Sequence of chain 1.D:
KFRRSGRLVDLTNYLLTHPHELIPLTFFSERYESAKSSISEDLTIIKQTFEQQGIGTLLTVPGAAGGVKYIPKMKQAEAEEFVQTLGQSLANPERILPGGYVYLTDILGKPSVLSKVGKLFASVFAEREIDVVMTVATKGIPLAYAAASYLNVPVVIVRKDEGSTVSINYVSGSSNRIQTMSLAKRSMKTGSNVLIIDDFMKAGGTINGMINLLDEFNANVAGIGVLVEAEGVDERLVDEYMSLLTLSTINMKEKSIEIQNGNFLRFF

A protein and the small-molecule ligand that binds it are described below.
Small molecule (SMILES): O=P(O)(O)OC[C@H]1C[C@H](O[P](=O)(O)OP(=O)(O)O)[C@H](O)[C@@H]1O

Sequence of chain 1.C:
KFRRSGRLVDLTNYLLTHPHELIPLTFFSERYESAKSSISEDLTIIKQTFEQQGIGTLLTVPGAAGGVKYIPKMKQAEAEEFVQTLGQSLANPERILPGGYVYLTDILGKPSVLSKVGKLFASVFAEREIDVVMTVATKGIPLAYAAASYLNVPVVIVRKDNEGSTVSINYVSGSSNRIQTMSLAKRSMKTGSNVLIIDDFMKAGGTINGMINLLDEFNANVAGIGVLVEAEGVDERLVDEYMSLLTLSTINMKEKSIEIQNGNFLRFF

Binding-site contacts:
Ligand atom O2 contacts residue PHE205 of chain 1.D at 3.0 Å (h-bond).
Ligand atom OP contacts residue SER177 of chain 1.D at 2.9 Å (h-bond).
Ligand atom O3 contacts residue ASP203 of chain 1.D at 3.0 Å (salt-bridge).
Ligand atom PB contacts residue THR139 of chain 1.D at 3.6 Å.
Ligand atom O1B contacts residue THR139 of chain 1.D at 2.4 Å (h-bond).
Ligand atom O1B contacts residue ALA138 of chain 1.D at 3.0 Å (h-bond).
Ligand atom O1A contacts residue ASP204 of chain 1.D at 2.7 Å (salt-bridge).
Ligand atom O2P contacts residue ALA208 of chain 1.D at 3.8 Å.
Ligand atom O3P contacts residue GLY209 of chain 1.D at 3.7 Å.
Ligand atom O2 contacts residue ASP204 of chain 1.D at 2.9 Å (salt-bridge).
Ligand atom C4 contacts residue SER177 of chain 1.D at 3.4 Å.
Ligand atom O2P contacts residue GLY209 of chain 1.D at 3.8 Å.
Ligand atom OP contacts residue GLY178 of chain 1.D at 3.5 Å (h-bond).
Ligand atom O2A contacts residue ALA138 of chain 1.D at 2.8 Å (h-bond).
Ligand atom O2P contacts residue LYS207 of chain 1.D at 2.9 Å (salt-bridge).
Ligand atom O1P contacts residue GLY210 of chain 1.D at 2.9 Å (h-bond).
Ligand atom O1A contacts residue LYS140 of chain 1.D at 3.3 Å.
Ligand atom O3 contacts residue PHE205 of chain 1.D at 3.1 Å (h-bond).
Ligand atom O3A contacts residue THR139 of chain 1.D at 3.6 Å.
Ligand atom O2P contacts residue MET206 of chain 1.D at 3.5 Å.
Ligand atom O2B contacts residue ARG160 of chain 1.C at 2.9 Å (salt-bridge).
Ligand atom O2A contacts residue THR139 of chain 1.D at 3.4 Å (h-bond).
Ligand atom O2B contacts residue LYS140 of chain 1.D at 3.4 Å.
Ligand atom C4 contacts residue THR211 of chain 1.D at 3.7 Å.
Ligand atom O2 contacts residue ASP203 of chain 1.D at 3.1 Å (salt-bridge).
Ligand atom C3 contacts residue THR211 of chain 1.D at 3.5 Å.
Ligand atom O3P contacts residue ALA208 of chain 1.D at 2.8 Å (h-bond).
Ligand atom P contacts residue GLY209 of chain 1.D at 3.7 Å.
Ligand atom O3P contacts residue GLY178 of chain 1.D at 2.9 Å (h-bond).
Ligand atom OP contacts residue THR211 of chain 1.D at 3.0 Å (h-bond).
Ligand atom O3A contacts residue LYS140 of chain 1.D at 3.2 Å.
Ligand atom O1P contacts residue GLY209 of chain 1.D at 3.4 Å (h-bond).
Ligand atom CP contacts residue SER177 of chain 1.D at 3.4 Å.
Ligand atom O2P contacts residue PHE205 of chain 1.D at 3.7 Å.
Ligand atom P contacts residue THR211 of chain 1.D at 3.6 Å.
Ligand atom O1P contacts residue THR211 of chain 1.D at 2.6 Å (h-bond).
Ligand atom O3P contacts residue LYS207 of chain 1.D at 3.2 Å.
Ligand atom O3 contacts residue THR211 of chain 1.D at 3.5 Å.
Ligand atom P contacts residue GLY178 of chain 1.D at 3.7 Å.
Ligand atom P contacts residue ALA208 of chain 1.D at 3.7 Å.